Sequence of chain 1.Z:
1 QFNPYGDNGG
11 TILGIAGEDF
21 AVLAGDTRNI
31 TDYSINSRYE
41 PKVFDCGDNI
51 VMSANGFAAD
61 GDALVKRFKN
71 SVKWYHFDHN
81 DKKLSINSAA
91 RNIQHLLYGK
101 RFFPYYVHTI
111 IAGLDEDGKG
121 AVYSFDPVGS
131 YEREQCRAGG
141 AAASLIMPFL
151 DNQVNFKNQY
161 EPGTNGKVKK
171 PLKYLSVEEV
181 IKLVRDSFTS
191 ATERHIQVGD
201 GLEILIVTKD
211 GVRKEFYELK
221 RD

Sequence of chain 1.H:
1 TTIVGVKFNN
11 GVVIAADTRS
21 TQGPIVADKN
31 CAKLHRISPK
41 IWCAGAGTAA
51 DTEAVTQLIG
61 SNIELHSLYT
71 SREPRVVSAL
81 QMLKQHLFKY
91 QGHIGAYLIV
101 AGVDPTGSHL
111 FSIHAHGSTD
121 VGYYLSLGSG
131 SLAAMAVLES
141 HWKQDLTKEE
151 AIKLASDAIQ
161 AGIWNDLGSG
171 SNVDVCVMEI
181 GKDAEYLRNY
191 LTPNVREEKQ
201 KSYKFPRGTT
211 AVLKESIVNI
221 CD

Binding-site contacts:
Ligand atom C7 contacts residue THR1 of chain 1.H at 2.7 Å.
Ligand atom C9 contacts residue THR1 of chain 1.H at 1.4 Å.
Ligand atom C10 contacts residue THR1 of chain 1.H at 1.5 Å.
Ligand atom O13 contacts residue THR1 of chain 1.H at 3.1 Å (h-bond).
Ligand atom C8 contacts residue GLY47 of chain 1.H at 3.7 Å.
Ligand atom C8 contacts residue THR1 of chain 1.H at 2.4 Å.
Ligand atom O39 contacts residue ALA49 of chain 1.H at 3.1 Å (h-bond).
Ligand atom C11 contacts residue GLY168 of chain 1.H at 3.2 Å.
Ligand atom C30 contacts residue ASP125 of chain 1.I at 3.6 Å.
Ligand atom O21 contacts residue ALA46 of chain 1.H at 3.7 Å.
Ligand atom C32 contacts residue THR48 of chain 1.H at 3.7 Å.
Ligand atom C4 contacts residue ALA49 of chain 1.H at 3.8 Å (hydrophobic).
Ligand atom C7 contacts residue GLY47 of chain 1.H at 3.6 Å.
Ligand atom C24 contacts residue GLY47 of chain 1.H at 3.5 Å.
Ligand atom O21 contacts residue GLY47 of chain 1.H at 2.9 Å (h-bond).
Ligand atom O21 contacts residue THR1 of chain 1.H at 2.4 Å (h-bond).
Ligand atom C10 contacts residue GLY168 of chain 1.H at 3.7 Å.
Ligand atom O13 contacts residue GLY168 of chain 1.H at 3.8 Å.
Ligand atom O49 contacts residue SER20 of chain 1.H at 3.3 Å (h-bond).
Ligand atom C1 contacts residue THR52 of chain 1.H at 3.8 Å.
Ligand atom C33 contacts residue THR48 of chain 1.H at 3.5 Å.
Ligand atom C11 contacts residue ARG19 of chain 1.H at 3.4 Å.
Ligand atom C4 contacts residue CYS31 of chain 1.H at 3.4 Å (hydrophobic).
Ligand atom N22 contacts residue THR1 of chain 1.H at 3.7 Å.
Ligand atom C42 contacts residue GLY47 of chain 1.H at 3.5 Å.
Ligand atom N28 contacts residue ASP125 of chain 1.I at 3.1 Å (salt-bridge).
Ligand atom C6 contacts residue THR1 of chain 1.H at 3.7 Å.
Ligand atom O13 contacts residue THR21 of chain 1.H at 3.5 Å (h-bond).
Ligand atom C23 contacts residue GLY47 of chain 1.H at 3.6 Å.
Ligand atom N25 contacts residue THR21 of chain 1.H at 3.0 Å (h-bond).
Ligand atom C12 contacts residue THR1 of chain 1.H at 2.5 Å.
Ligand atom C43 contacts residue THR48 of chain 1.H at 3.7 Å.
Ligand atom C4 contacts residue SER20 of chain 1.H at 3.8 Å.
Ligand atom C27 contacts residue THR21 of chain 1.H at 3.6 Å.
Ligand atom C1 contacts residue GLY45 of chain 1.H at 3.6 Å.
Ligand atom O37 contacts residue GLN22 of chain 1.H at 3.6 Å.
Ligand atom N22 contacts residue GLY47 of chain 1.H at 2.8 Å (h-bond).
Ligand atom C11 contacts residue LYS33 of chain 1.H at 3.8 Å.
Ligand atom C11 contacts residue THR1 of chain 1.H at 2.5 Å.
Ligand atom O49 contacts residue THR21 of chain 1.H at 3.1 Å (h-bond).

A protein and the small-molecule ligand that binds it are described below.
Small molecule (SMILES): COc1ccc(C[C@H](NC(=O)[C@H](C)NC(=O)CN2CCOCC2)C(=O)N[C@@H](Cc2ccccc2)[C@@H](O)[C@H](C)CO)cc1

Sequence of chain 1.I:
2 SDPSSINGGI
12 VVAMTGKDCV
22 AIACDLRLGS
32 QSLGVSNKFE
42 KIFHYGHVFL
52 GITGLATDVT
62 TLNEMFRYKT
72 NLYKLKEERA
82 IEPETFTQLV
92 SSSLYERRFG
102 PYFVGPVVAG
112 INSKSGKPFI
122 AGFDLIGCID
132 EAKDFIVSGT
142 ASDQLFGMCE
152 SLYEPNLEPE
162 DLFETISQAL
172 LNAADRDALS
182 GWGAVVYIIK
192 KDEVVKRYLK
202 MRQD